A small-molecule ligand and the protein it binds are described below.
Small molecule (SMILES): O[Ru]123OCO[Ru]1(N(c1ccccc1)CN2c1ccccc1)N(c1ccccc1)CN3c1ccccc1

Binding-site contacts:
Ligand atom C27 contacts residue ASP101 of chain 1.A at 4.4 Å.
Ligand atom C29 contacts residue ASN103 of chain 1.A at 3.8 Å.
Ligand atom C15 contacts residue GLY102 of chain 1.A at 3.7 Å.
Ligand atom C7 contacts residue LEU75 of chain 1.A at 4.5 Å (hydrophobic).
Ligand atom C25 contacts residue ASP101 of chain 1.A at 4.4 Å.
Ligand atom N4 contacts residue ASP101 of chain 1.A at 4.2 Å.
Ligand atom C15 contacts residue ASN103 of chain 1.A at 3.8 Å.
Ligand atom C23 contacts residue ASP101 of chain 1.A at 3.2 Å.
Ligand atom RU2 contacts residue ASP101 of chain 1.A at 2.1 Å.
Ligand atom C8 contacts residue TRP62 of chain 1.A at 4.2 Å (hydrophobic).
Ligand atom C29 contacts residue GLY102 of chain 1.A at 4.5 Å.
Ligand atom C9 contacts residue ASP101 of chain 1.A at 3.5 Å.
Ligand atom C5 contacts residue ASP101 of chain 1.A at 3.6 Å.
Ligand atom RU1 contacts residue ASP101 of chain 1.A at 2.1 Å.
Ligand atom C25 contacts residue GLY102 of chain 1.A at 3.5 Å.
Ligand atom C8 contacts residue TRP63 of chain 1.A at 3.4 Å (hydrophobic).
Ligand atom C12 contacts residue TRP62 of chain 1.A at 4.3 Å (hydrophobic).
Ligand atom N3 contacts residue ASP101 of chain 1.A at 4.1 Å.
Ligand atom O2 contacts residue TRP63 of chain 1.A at 3.6 Å.
Ligand atom C8 contacts residue ASP101 of chain 1.A at 3.5 Å.
Ligand atom N2 contacts residue ASP101 of chain 1.A at 2.8 Å (salt-bridge).
Ligand atom O1 contacts residue ASP101 of chain 1.A at 2.9 Å (salt-bridge).
Ligand atom C25 contacts residue ASN103 of chain 1.A at 3.6 Å.
Ligand atom O1 contacts residue TRP63 of chain 1.A at 3.8 Å.
Ligand atom O2 contacts residue LEU75 of chain 1.A at 3.6 Å.
Ligand atom C20 contacts residue ASP101 of chain 1.A at 4.5 Å.
Ligand atom O2 contacts residue ASP101 of chain 1.A at 2.8 Å (salt-bridge).
Ligand atom O5 contacts residue ASP101 of chain 1.A at 3.0 Å (salt-bridge).
Ligand atom C15 contacts residue ASP101 of chain 1.A at 3.3 Å.
Ligand atom C8 contacts residue LEU75 of chain 1.A at 4.1 Å (hydrophobic).
Ligand atom C13 contacts residue ASP101 of chain 1.A at 2.9 Å.
Ligand atom C4 contacts residue TRP62 of chain 1.A at 4.2 Å (hydrophobic).
Ligand atom N1 contacts residue ASP101 of chain 1.A at 3.0 Å (salt-bridge).
Ligand atom C26 contacts residue ASN103 of chain 1.A at 4.3 Å.
Ligand atom C10 contacts residue ARG73 of chain 1.A at 4.3 Å.

Sequence of chain 1.A:
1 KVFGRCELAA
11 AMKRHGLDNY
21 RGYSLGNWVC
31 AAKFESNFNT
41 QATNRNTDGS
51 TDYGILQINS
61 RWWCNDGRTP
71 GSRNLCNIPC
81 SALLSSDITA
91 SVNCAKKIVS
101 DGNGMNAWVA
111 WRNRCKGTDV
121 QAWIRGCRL